The small molecule below binds the protein below.
Small molecule (SMILES): CC(=O)N[C@H]1[C@H](O[C@H]2[C@H](O)[C@@H](NC(C)=O)CO[C@@H]2CO)O[C@H](CO)[C@@H](O[C@@H]2O[C@@H]3CO[C@]4(O[C@H]([C@@H]2O)[C@@H]3O)O[C@H](CO)[C@@H](O)[C@H](O)[C@@H]4O)[C@@H]1O

Sequence of chain 1.D:
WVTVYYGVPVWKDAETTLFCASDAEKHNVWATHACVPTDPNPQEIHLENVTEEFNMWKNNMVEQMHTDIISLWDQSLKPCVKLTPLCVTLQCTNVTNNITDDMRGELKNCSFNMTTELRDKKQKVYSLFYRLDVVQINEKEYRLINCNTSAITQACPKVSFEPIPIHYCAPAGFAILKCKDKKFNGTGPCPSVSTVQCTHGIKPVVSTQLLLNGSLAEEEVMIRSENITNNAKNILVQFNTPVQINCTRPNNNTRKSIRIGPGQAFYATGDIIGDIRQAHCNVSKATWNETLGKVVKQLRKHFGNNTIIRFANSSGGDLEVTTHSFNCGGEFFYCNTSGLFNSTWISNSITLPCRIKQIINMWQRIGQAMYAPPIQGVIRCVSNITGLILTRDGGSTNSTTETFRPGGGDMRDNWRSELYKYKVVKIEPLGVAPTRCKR

Sequence of chain 1.A:
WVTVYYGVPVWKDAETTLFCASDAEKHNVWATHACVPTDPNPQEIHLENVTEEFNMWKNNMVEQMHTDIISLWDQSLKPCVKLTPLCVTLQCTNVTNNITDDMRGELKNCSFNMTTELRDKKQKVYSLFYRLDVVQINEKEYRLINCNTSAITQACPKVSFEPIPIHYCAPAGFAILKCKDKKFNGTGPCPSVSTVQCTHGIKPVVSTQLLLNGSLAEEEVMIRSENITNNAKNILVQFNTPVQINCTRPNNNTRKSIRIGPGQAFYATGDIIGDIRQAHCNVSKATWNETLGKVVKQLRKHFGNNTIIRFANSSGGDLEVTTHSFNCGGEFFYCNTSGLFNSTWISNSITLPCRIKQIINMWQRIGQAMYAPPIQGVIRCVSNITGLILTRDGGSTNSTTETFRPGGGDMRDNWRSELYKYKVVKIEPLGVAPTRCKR

Binding-site contacts:
Ligand atom C5 contacts residue ASN202 of chain 1.A at 3.7 Å.
Ligand atom O7 contacts residue ASN202 of chain 1.A at 3.1 Å (h-bond).
Ligand atom O5 contacts residue ASN202 of chain 1.A at 2.4 Å (h-bond).
Ligand atom C4 contacts residue GLN115 of chain 1.C at 3.9 Å.
Ligand atom O2 contacts residue GLN115 of chain 1.C at 4.5 Å.
Ligand atom O7 contacts residue ARG313 of chain 1.D at 2.9 Å (salt-bridge).
Ligand atom C3 contacts residue ASN202 of chain 1.A at 3.8 Å.
Ligand atom O6 contacts residue GLN115 of chain 1.C at 2.8 Å (h-bond).
Ligand atom C4 contacts residue ASN202 of chain 1.A at 4.3 Å.
Ligand atom C1 contacts residue ASN202 of chain 1.A at 1.5 Å.
Ligand atom C1 contacts residue ILE199 of chain 1.A at 4.5 Å (hydrophobic).
Ligand atom C6 contacts residue ARG197 of chain 1.A at 3.5 Å.
Ligand atom O2 contacts residue TYR117 of chain 1.C at 3.5 Å (h-bond).
Ligand atom C5 contacts residue GLN115 of chain 1.C at 4.1 Å.
Ligand atom C5 contacts residue ARG197 of chain 1.A at 3.9 Å.
Ligand atom O2 contacts residue GLN116 of chain 1.C at 3.9 Å.
Ligand atom O5 contacts residue ARG197 of chain 1.A at 2.9 Å (salt-bridge).
Ligand atom C7 contacts residue ARG313 of chain 1.D at 3.5 Å.
Ligand atom C8 contacts residue ASN202 of chain 1.A at 3.1 Å.
Ligand atom C8 contacts residue THR203 of chain 1.A at 3.8 Å.
Ligand atom N2 contacts residue THR203 of chain 1.A at 3.2 Å (h-bond).
Ligand atom C1 contacts residue TYR117 of chain 1.C at 4.5 Å (hydrophobic).
Ligand atom N2 contacts residue ASN202 of chain 1.A at 2.9 Å (h-bond).
Ligand atom O6 contacts residue ARG197 of chain 1.A at 3.4 Å (salt-bridge).
Ligand atom C2 contacts residue THR203 of chain 1.A at 4.1 Å.
Ligand atom C2 contacts residue TYR117 of chain 1.C at 4.1 Å (hydrophobic).
Ligand atom O5 contacts residue GLN115 of chain 1.C at 4.3 Å.
Ligand atom C6 contacts residue GLN115 of chain 1.C at 3.4 Å.
Ligand atom C2 contacts residue ASN202 of chain 1.A at 2.5 Å.
Ligand atom C7 contacts residue THR203 of chain 1.A at 3.9 Å.
Ligand atom C8 contacts residue ARG313 of chain 1.D at 3.6 Å.
Ligand atom O7 contacts residue GLN116 of chain 1.C at 4.3 Å.
Ligand atom C7 contacts residue ASN202 of chain 1.A at 3.2 Å.
Ligand atom C1 contacts residue ARG197 of chain 1.A at 3.8 Å.
Ligand atom O4 contacts residue GLN115 of chain 1.C at 4.3 Å.
Ligand atom C1 contacts residue THR203 of chain 1.A at 3.8 Å.

Sequence of chain 1.C:
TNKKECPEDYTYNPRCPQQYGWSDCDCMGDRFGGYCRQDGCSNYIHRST